A small-molecule ligand and the protein it binds are described below.
Small molecule (SMILES): CC(=O)N[C@H]1[C@H](O[C@H]2[C@H](O)[C@@H](NC(C)=O)CO[C@@H]2CO[C@@H]2O[C@@H](C)[C@@H](O)[C@@H](O)[C@@H]2O)O[C@H](CO)[C@@H](O)[C@@H]1O

Sequence of chain 1.B:
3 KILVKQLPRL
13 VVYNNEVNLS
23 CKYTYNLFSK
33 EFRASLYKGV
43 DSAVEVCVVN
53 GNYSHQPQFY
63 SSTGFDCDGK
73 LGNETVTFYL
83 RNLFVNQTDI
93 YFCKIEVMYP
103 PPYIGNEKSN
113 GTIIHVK

Binding-site contacts:
Ligand atom C8 contacts residue PHE30 of chain 1.B at 3.7 Å (hydrophobic).
Ligand atom O6 contacts residue ASN28 of chain 1.B at 3.5 Å (h-bond).
Ligand atom O4 contacts residue ASN28 of chain 1.B at 4.2 Å.
Ligand atom C3 contacts residue ASN59 of chain 1.F at 4.4 Å.
Ligand atom N2 contacts residue ASN75 of chain 1.B at 2.8 Å (h-bond).
Ligand atom C2 contacts residue ASN75 of chain 1.B at 2.3 Å.
Ligand atom C3 contacts residue ASN75 of chain 1.B at 3.7 Å.
Ligand atom C7 contacts residue ASN36 of chain 1.F at 4.4 Å.
Ligand atom C6 contacts residue PHE30 of chain 1.B at 4.4 Å (hydrophobic).
Ligand atom O5 contacts residue PHE30 of chain 1.B at 4.0 Å.
Ligand atom C1 contacts residue ASN28 of chain 1.B at 4.4 Å.
Ligand atom C1 contacts residue ASN75 of chain 1.B at 1.4 Å.
Ligand atom O5 contacts residue ASN28 of chain 1.B at 3.3 Å (h-bond).
Ligand atom C5 contacts residue PHE30 of chain 1.B at 4.0 Å (hydrophobic).
Ligand atom O4 contacts residue ASN59 of chain 1.F at 4.2 Å.
Ligand atom C5 contacts residue ASN28 of chain 1.B at 3.4 Å.
Ligand atom O7 contacts residue ASN75 of chain 1.B at 4.2 Å.
Ligand atom C4 contacts residue ASN28 of chain 1.B at 3.7 Å.
Ligand atom C8 contacts residue ASN36 of chain 1.F at 3.3 Å.
Ligand atom C4 contacts residue ASN75 of chain 1.B at 4.2 Å.
Ligand atom C8 contacts residue GLY35 of chain 1.F at 3.5 Å.
Ligand atom O5 contacts residue ASN28 of chain 1.B at 4.2 Å.
Ligand atom C5 contacts residue ASN75 of chain 1.B at 3.7 Å.
Ligand atom O5 contacts residue ASN75 of chain 1.B at 2.4 Å (h-bond).
Ligand atom C6 contacts residue ASN28 of chain 1.B at 4.3 Å.
Ligand atom C1 contacts residue PHE30 of chain 1.B at 3.7 Å (hydrophobic).
Ligand atom C7 contacts residue ASN75 of chain 1.B at 3.7 Å.
Ligand atom C1 contacts residue ASN28 of chain 1.B at 4.0 Å.

Sequence of chain 1.F:
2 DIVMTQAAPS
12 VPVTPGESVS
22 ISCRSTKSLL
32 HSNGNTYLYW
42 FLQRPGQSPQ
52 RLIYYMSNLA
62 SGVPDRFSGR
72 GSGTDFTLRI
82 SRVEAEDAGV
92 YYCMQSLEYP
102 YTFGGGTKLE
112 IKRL